Sequence of chain 1.B:
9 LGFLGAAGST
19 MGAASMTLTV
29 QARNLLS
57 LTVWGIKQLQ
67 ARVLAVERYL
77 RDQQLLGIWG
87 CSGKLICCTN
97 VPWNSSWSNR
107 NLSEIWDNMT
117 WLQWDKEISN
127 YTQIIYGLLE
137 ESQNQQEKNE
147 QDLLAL

A small-molecule ligand and the protein it binds are described below.
Small molecule (SMILES): CC(=O)N[C@H]1[C@H](O[C@H]2[C@H](O)[C@@H](NC(C)=O)CO[C@@H]2CO)O[C@H](CO)[C@@H](O)[C@@H]1O

Binding-site contacts:
Ligand atom C3 contacts residue ARG51 of chain 1.D at 3.6 Å.
Ligand atom C8 contacts residue ALA53 of chain 1.D at 4.1 Å (hydrophobic).
Ligand atom C3 contacts residue ALA54 of chain 1.D at 4.4 Å (hydrophobic).
Ligand atom O6 contacts residue ASN126 of chain 1.B at 4.3 Å.
Ligand atom C4 contacts residue ARG51 of chain 1.D at 4.2 Å.
Ligand atom C7 contacts residue ASN32 of chain 1.D at 3.8 Å.
Ligand atom C5 contacts residue ALA54 of chain 1.D at 4.2 Å (hydrophobic).
Ligand atom C2 contacts residue ARG51 of chain 1.D at 3.9 Å.
Ligand atom C8 contacts residue ASN32 of chain 1.D at 3.4 Å.
Ligand atom N2 contacts residue ARG51 of chain 1.D at 3.2 Å (salt-bridge).
Ligand atom C8 contacts residue ALA67 of chain 1.D at 3.5 Å (hydrophobic).
Ligand atom C8 contacts residue GLY52 of chain 1.D at 4.2 Å.
Ligand atom N2 contacts residue ASN126 of chain 1.B at 3.0 Å (h-bond).
Ligand atom C5 contacts residue ASN126 of chain 1.B at 3.6 Å.
Ligand atom O3 contacts residue ALA53 of chain 1.D at 3.9 Å.
Ligand atom O5 contacts residue ALA54 of chain 1.D at 3.4 Å.
Ligand atom C2 contacts residue ALA54 of chain 1.D at 3.9 Å (hydrophobic).
Ligand atom C7 contacts residue ALA53 of chain 1.D at 4.4 Å (hydrophobic).
Ligand atom C1 contacts residue ARG51 of chain 1.D at 3.9 Å.
Ligand atom O3 contacts residue ALA54 of chain 1.D at 3.9 Å.
Ligand atom O6 contacts residue ALA54 of chain 1.D at 4.3 Å.
Ligand atom C2 contacts residue ASN126 of chain 1.B at 2.5 Å.
Ligand atom C8 contacts residue ARG51 of chain 1.D at 3.7 Å.
Ligand atom C6 contacts residue ALA54 of chain 1.D at 4.0 Å (hydrophobic).
Ligand atom O4 contacts residue ALA54 of chain 1.D at 3.5 Å.
Ligand atom O6 contacts residue LEU55 of chain 1.D at 4.0 Å.
Ligand atom O6 contacts residue SER125 of chain 1.B at 4.3 Å.
Ligand atom C7 contacts residue ASN126 of chain 1.B at 4.0 Å.
Ligand atom C7 contacts residue ARG51 of chain 1.D at 3.7 Å.
Ligand atom N2 contacts residue ASN32 of chain 1.D at 3.5 Å (h-bond).
Ligand atom C1 contacts residue ASN126 of chain 1.B at 1.4 Å.
Ligand atom O3 contacts residue ARG51 of chain 1.D at 3.8 Å.
Ligand atom C6 contacts residue ALA53 of chain 1.D at 3.3 Å (hydrophobic).
Ligand atom C4 contacts residue ASN126 of chain 1.B at 4.2 Å.
Ligand atom O5 contacts residue ASN126 of chain 1.B at 2.3 Å (h-bond).
Ligand atom C1 contacts residue ALA54 of chain 1.D at 3.8 Å (hydrophobic).
Ligand atom C3 contacts residue ASN126 of chain 1.B at 3.8 Å.
Ligand atom C5 contacts residue ARG51 of chain 1.D at 3.9 Å.
Ligand atom O6 contacts residue ALA53 of chain 1.D at 3.8 Å.
Ligand atom O5 contacts residue ALA53 of chain 1.D at 4.1 Å.

Sequence of chain 1.D:
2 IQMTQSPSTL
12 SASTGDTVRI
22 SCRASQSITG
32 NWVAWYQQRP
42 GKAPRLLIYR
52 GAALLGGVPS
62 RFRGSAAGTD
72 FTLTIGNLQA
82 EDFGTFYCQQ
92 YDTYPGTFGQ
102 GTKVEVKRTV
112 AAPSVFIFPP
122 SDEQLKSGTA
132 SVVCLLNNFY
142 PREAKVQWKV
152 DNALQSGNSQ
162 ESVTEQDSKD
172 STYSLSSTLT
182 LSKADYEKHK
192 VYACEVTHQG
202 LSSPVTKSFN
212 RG